Sequence of chain 3.B:
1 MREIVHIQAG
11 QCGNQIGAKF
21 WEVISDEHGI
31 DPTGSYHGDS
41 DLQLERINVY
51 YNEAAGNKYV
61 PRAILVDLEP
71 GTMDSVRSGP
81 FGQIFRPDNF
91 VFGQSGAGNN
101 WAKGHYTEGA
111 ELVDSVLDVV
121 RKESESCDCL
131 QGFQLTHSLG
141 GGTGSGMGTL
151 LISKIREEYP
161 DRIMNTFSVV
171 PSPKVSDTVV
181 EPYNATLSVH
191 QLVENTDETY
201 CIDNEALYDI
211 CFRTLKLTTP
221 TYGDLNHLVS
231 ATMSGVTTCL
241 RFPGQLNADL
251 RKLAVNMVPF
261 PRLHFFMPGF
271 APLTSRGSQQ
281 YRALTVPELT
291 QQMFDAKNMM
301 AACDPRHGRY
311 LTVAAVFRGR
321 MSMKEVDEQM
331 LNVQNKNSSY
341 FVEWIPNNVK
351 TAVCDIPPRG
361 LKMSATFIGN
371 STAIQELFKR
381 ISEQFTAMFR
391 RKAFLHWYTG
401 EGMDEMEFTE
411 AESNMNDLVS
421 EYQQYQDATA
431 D

Sequence of chain 4.B:
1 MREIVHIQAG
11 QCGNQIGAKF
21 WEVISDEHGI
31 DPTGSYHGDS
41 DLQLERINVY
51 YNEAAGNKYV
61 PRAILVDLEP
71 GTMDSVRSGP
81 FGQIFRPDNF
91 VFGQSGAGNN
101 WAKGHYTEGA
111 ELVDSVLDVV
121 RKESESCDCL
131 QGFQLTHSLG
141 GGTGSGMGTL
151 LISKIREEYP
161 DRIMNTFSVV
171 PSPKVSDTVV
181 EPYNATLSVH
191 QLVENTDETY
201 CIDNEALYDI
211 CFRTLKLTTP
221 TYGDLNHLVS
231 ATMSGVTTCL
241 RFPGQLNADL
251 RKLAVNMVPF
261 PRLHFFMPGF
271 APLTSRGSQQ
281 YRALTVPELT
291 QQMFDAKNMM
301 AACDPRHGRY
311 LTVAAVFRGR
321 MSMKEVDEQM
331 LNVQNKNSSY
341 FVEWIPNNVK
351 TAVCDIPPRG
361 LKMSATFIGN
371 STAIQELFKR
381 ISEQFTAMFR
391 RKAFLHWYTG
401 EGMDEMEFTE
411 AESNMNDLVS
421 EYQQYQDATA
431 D

A small-molecule ligand and the protein it binds are described below.
Small molecule (SMILES): CC[C@H](/C=C(/C)[C@@H]1C[C@@H](OC)C[C@H](O)C(C)(C)[C@@]2(O)O[C@@H](C[C@@H](OC)[C@H](O)C(=O)O1)C[C@@H](OC)[C@H]2O)CO

Binding-site contacts:
Ligand atom O1 contacts residue ARG306 of chain 3.B at 4.0 Å.
Ligand atom O2 contacts residue ARG306 of chain 3.B at 3.0 Å (salt-bridge).
Ligand atom C27 contacts residue VAL333 of chain 3.B at 3.6 Å (hydrophobic).
Ligand atom O8 contacts residue ASP118 of chain 4.B at 2.4 Å (salt-bridge).
Ligand atom C15 contacts residue PHE294 of chain 3.B at 3.7 Å (hydrophobic).
Ligand atom O24 contacts residue TYR310 of chain 3.B at 3.2 Å (h-bond).
Ligand atom O3 contacts residue ARG306 of chain 3.B at 2.8 Å (salt-bridge).
Ligand atom C26 contacts residue PHE294 of chain 3.B at 2.9 Å (hydrophobic).
Ligand atom C14 contacts residue ASN337 of chain 3.B at 3.8 Å.
Ligand atom C1 contacts residue PHE294 of chain 3.B at 3.5 Å (hydrophobic).
Ligand atom C2 contacts residue ASP295 of chain 3.B at 3.5 Å.
Ligand atom C24 contacts residue PHE294 of chain 3.B at 2.8 Å (hydrophobic).
Ligand atom C19 contacts residue LYS122 of chain 4.B at 3.8 Å.
Ligand atom O24 contacts residue PHE294 of chain 3.B at 2.5 Å (h-bond).
Ligand atom C3 contacts residue ARG306 of chain 3.B at 3.8 Å.
Ligand atom C24 contacts residue TYR310 of chain 3.B at 3.5 Å (hydrophobic).
Ligand atom C16 contacts residue ARG306 of chain 3.B at 3.6 Å.
Ligand atom O2 contacts residue ALA296 of chain 3.B at 3.6 Å (h-bond).
Ligand atom C8 contacts residue ASP118 of chain 4.B at 3.5 Å.
Ligand atom C1 contacts residue ASP295 of chain 3.B at 3.9 Å.
Ligand atom C20 contacts residue PHE294 of chain 3.B at 3.7 Å (hydrophobic).
Ligand atom C1 contacts residue ALA296 of chain 3.B at 3.8 Å (hydrophobic).
Ligand atom O24 contacts residue ASP295 of chain 3.B at 4.0 Å.
Ligand atom O1 contacts residue ASP295 of chain 3.B at 3.3 Å.
Ligand atom C18 contacts residue ARG121 of chain 4.B at 3.8 Å.
Ligand atom C17 contacts residue ASP118 of chain 4.B at 3.8 Å.
Ligand atom C2 contacts residue ARG306 of chain 3.B at 3.8 Å.
Ligand atom C25 contacts residue TYR340 of chain 3.B at 3.7 Å (hydrophobic).
Ligand atom O7 contacts residue ASP118 of chain 4.B at 3.6 Å.
Ligand atom O8 contacts residue LYS122 of chain 4.B at 3.9 Å.
Ligand atom O15 contacts residue PHE294 of chain 3.B at 3.9 Å.
Ligand atom C23 contacts residue PHE294 of chain 3.B at 2.6 Å (hydrophobic).
Ligand atom O1 contacts residue ALA296 of chain 3.B at 2.8 Å (h-bond).
Ligand atom O1 contacts residue PHE294 of chain 3.B at 2.8 Å (h-bond).
Ligand atom C27 contacts residue PHE294 of chain 3.B at 3.2 Å (hydrophobic).
Ligand atom C17 contacts residue LYS122 of chain 4.B at 3.6 Å.
Ligand atom C6 contacts residue ASP118 of chain 4.B at 3.6 Å.
Ligand atom C22 contacts residue PHE294 of chain 3.B at 3.7 Å (hydrophobic).
Ligand atom O2 contacts residue ASP295 of chain 3.B at 2.8 Å (salt-bridge).
Ligand atom O8 contacts residue ARG121 of chain 4.B at 3.8 Å.